Binding-site contacts:
Ligand atom O1E contacts residue TRP96 of chain 1.A at 3.5 Å.
Ligand atom C1O contacts residue TRP96 of chain 1.A at 3.5 Å (hydrophobic).
Ligand atom C1A contacts residue ALA243 of chain 1.A at 3.8 Å (hydrophobic).
Ligand atom C1F contacts residue TRP96 of chain 1.A at 3.9 Å (hydrophobic).
Ligand atom C1M contacts residue HIS246 of chain 1.A at 4.0 Å.
Ligand atom O1J contacts residue MET150 of chain 1.A at 3.7 Å.
Ligand atom O1J contacts residue ALA243 of chain 1.A at 3.8 Å.
Ligand atom C1F contacts residue ARG289 of chain 1.A at 3.2 Å.
Ligand atom C1A contacts residue HIS153 of chain 1.A at 4.0 Å.
Ligand atom C1K contacts residue TRP96 of chain 1.A at 3.7 Å (hydrophobic).
Ligand atom O1D contacts residue TRP96 of chain 1.A at 3.7 Å.
Ligand atom C1I contacts residue MET286 of chain 1.A at 3.3 Å (hydrophobic).
Ligand atom C1M contacts residue MET150 of chain 1.A at 3.7 Å (hydrophobic).
Ligand atom O1J contacts residue HIS246 of chain 1.A at 3.4 Å (h-bond).
Ligand atom C1B contacts residue MET290 of chain 1.A at 3.8 Å (hydrophobic).
Ligand atom C1N contacts residue ARG289 of chain 1.A at 3.6 Å.
Ligand atom C1K contacts residue MET286 of chain 1.A at 3.4 Å (hydrophobic).
Ligand atom C1G contacts residue ARG289 of chain 1.A at 3.7 Å.
Ligand atom C1F contacts residue VAL103 of chain 1.A at 3.5 Å (hydrophobic).
Ligand atom O1E contacts residue ARG289 of chain 1.A at 3.3 Å (salt-bridge).
Ligand atom C1P contacts residue MET290 of chain 1.A at 4.1 Å (hydrophobic).
Ligand atom C1H contacts residue HIS246 of chain 1.A at 4.1 Å.
Ligand atom C1I contacts residue MET150 of chain 1.A at 4.0 Å (hydrophobic).
Ligand atom C1A contacts residue MET286 of chain 1.A at 3.9 Å (hydrophobic).
Ligand atom C1Q contacts residue MET286 of chain 1.A at 3.4 Å (hydrophobic).
Ligand atom C1G contacts residue VAL103 of chain 1.A at 3.8 Å (hydrophobic).
Ligand atom C1N contacts residue TRP96 of chain 1.A at 3.4 Å (hydrophobic).
Ligand atom O1C contacts residue MET286 of chain 1.A at 3.1 Å.
Ligand atom O1D contacts residue ARG11 of chain 1.B at 3.3 Å (salt-bridge).
Ligand atom C1H contacts residue MET150 of chain 1.A at 3.9 Å (hydrophobic).
Ligand atom C1O contacts residue MET286 of chain 1.A at 3.4 Å (hydrophobic).
Ligand atom C1A contacts residue HIS246 of chain 1.A at 3.3 Å.
Ligand atom C1B contacts residue PHE294 of chain 1.A at 3.7 Å (hydrophobic).
Ligand atom C1L contacts residue MET290 of chain 1.A at 3.7 Å (hydrophobic).
Ligand atom C1B contacts residue PHE146 of chain 1.A at 4.0 Å (hydrophobic).
Ligand atom O1E contacts residue ARG11 of chain 1.B at 2.7 Å (salt-bridge).
Ligand atom C1N contacts residue ARG11 of chain 1.B at 3.9 Å.
Ligand atom C1H contacts residue MET290 of chain 1.A at 3.9 Å (hydrophobic).
Ligand atom C1B contacts residue TYR293 of chain 1.A at 4.0 Å (hydrophobic).
Ligand atom C1M contacts residue MET286 of chain 1.A at 4.0 Å (hydrophobic).

Sequence of chain 1.A:
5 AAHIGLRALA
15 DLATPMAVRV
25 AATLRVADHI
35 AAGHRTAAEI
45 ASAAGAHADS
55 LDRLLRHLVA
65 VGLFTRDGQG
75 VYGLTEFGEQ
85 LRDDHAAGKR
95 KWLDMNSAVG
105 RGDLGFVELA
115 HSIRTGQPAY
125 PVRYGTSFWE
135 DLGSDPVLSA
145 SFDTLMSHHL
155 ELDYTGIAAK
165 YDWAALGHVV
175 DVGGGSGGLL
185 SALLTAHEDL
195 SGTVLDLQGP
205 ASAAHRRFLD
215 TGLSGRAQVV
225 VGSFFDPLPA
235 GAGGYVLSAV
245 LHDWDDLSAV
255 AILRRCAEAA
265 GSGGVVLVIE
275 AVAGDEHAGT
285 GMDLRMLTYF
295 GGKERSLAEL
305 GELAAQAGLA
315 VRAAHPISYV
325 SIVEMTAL

Sequence of chain 1.B:
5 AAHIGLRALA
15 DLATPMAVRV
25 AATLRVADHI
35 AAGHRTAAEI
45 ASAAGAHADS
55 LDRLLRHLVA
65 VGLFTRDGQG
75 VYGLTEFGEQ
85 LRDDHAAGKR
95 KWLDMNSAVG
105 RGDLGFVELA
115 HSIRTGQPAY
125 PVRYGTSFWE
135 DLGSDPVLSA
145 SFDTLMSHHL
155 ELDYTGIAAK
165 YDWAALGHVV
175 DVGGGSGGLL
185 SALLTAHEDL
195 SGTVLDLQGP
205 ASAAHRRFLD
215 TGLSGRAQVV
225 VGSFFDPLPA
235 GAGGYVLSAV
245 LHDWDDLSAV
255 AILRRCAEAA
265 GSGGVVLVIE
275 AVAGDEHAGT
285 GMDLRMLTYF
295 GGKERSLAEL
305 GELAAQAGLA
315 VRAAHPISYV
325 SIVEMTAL

This protein binds this small molecule.
Small molecule (SMILES): COc1cc(C)c2ccc(O)c(C(=O)O)c2c1